Sequence of chain 1.D:
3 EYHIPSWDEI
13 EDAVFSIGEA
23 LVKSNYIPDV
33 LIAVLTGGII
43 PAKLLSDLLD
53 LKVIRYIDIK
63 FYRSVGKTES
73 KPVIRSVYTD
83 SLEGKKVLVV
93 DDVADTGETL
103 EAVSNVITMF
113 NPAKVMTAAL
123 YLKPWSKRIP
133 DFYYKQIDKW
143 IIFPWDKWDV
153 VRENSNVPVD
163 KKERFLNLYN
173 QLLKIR

A small-molecule ligand and the protein it binds are described below.
Small molecule (SMILES): O=c1[nH]c(=O)c2ncn([C@@H]3O[C@H](CO)[C@@H](O)[C@H]3O)c2[nH]1

Binding-site contacts:
Ligand atom O2 contacts residue ILE143 of chain 1.D at 2.9 Å (h-bond).
Ligand atom O2 contacts residue TRP142 of chain 1.D at 3.8 Å.
Ligand atom C2 contacts residue TRP142 of chain 1.D at 3.6 Å (hydrophobic).
Ligand atom C4 contacts residue VAL95 of chain 1.D at 3.7 Å (hydrophobic).
Ligand atom N1 contacts residue TRP142 of chain 1.D at 3.4 Å.
Ligand atom O6 contacts residue TRP142 of chain 1.D at 3.6 Å.
Ligand atom O6 contacts residue ILE143 of chain 1.D at 2.9 Å (h-bond).
Ligand atom C5' contacts residue SO41 of chain 1.U at 3.5 Å.
Ligand atom O3' contacts residue SO41 of chain 1.U at 3.1 Å (h-bond).
Ligand atom N9 contacts residue TRP142 of chain 1.D at 3.8 Å.
Ligand atom C5 contacts residue LYS125 of chain 1.D at 3.8 Å.
Ligand atom N9 contacts residue VAL95 of chain 1.D at 3.9 Å.
Ligand atom C6 contacts residue LYS125 of chain 1.D at 3.7 Å.
Ligand atom C5' contacts residue ASP94 of chain 1.D at 3.5 Å.
Ligand atom C4' contacts residue SO41 of chain 1.U at 3.9 Å.
Ligand atom C4 contacts residue TRP142 of chain 1.D at 3.5 Å (hydrophobic).
Ligand atom O4' contacts residue PO41 of chain 1.T at 4.0 Å.
Ligand atom C8 contacts residue TRP142 of chain 1.D at 3.8 Å (hydrophobic).
Ligand atom N7 contacts residue VAL95 of chain 1.D at 3.9 Å.
Ligand atom N1 contacts residue ILE143 of chain 1.D at 2.7 Å (h-bond).
Ligand atom C8 contacts residue ASP97 of chain 1.D at 3.5 Å.
Ligand atom N7 contacts residue ASP97 of chain 1.D at 3.3 Å (salt-bridge).
Ligand atom C2 contacts residue ASP148 of chain 1.D at 3.7 Å.
Ligand atom O5' contacts residue ASP93 of chain 1.D at 3.7 Å.
Ligand atom N3 contacts residue ASP148 of chain 1.D at 4.0 Å.
Ligand atom O2 contacts residue PHE145 of chain 1.D at 3.8 Å.
Ligand atom C6 contacts residue ILE143 of chain 1.D at 3.7 Å (hydrophobic).
Ligand atom C8 contacts residue VAL95 of chain 1.D at 3.9 Å (hydrophobic).
Ligand atom C2 contacts residue ILE143 of chain 1.D at 3.2 Å (hydrophobic).
Ligand atom O2 contacts residue ASP148 of chain 1.D at 2.6 Å (salt-bridge).
Ligand atom N7 contacts residue LYS125 of chain 1.D at 3.4 Å (salt-bridge).
Ligand atom C6 contacts residue TRP142 of chain 1.D at 3.5 Å (hydrophobic).
Ligand atom N3 contacts residue TRP142 of chain 1.D at 3.5 Å.
Ligand atom C5 contacts residue VAL95 of chain 1.D at 3.7 Å (hydrophobic).
Ligand atom N7 contacts residue TRP142 of chain 1.D at 3.6 Å.
Ligand atom C3' contacts residue SO41 of chain 1.U at 4.0 Å.
Ligand atom O4' contacts residue VAL95 of chain 1.D at 3.8 Å.
Ligand atom O6 contacts residue LYS125 of chain 1.D at 2.6 Å (salt-bridge).
Ligand atom O5' contacts residue ASP94 of chain 1.D at 2.6 Å (salt-bridge).
Ligand atom C5 contacts residue TRP142 of chain 1.D at 3.5 Å (hydrophobic).